Binding-site contacts:
Ligand atom C2 contacts residue GLN64 of chain 2.A at 4.0 Å.
Ligand atom O6 contacts residue HIS81 of chain 2.A at 3.2 Å.
Ligand atom C6 contacts residue HIS81 of chain 2.A at 4.4 Å.
Ligand atom C1 contacts residue ASP66 of chain 2.A at 4.4 Å.
Ligand atom O6 contacts residue ALA78 of chain 2.A at 4.2 Å.
Ligand atom C2 contacts residue ASN68 of chain 2.A at 4.1 Å.
Ligand atom O2 contacts residue GLN64 of chain 2.A at 3.2 Å (h-bond).
Ligand atom C4 contacts residue ASN68 of chain 2.A at 4.4 Å.
Ligand atom O1 contacts residue ASP66 of chain 2.A at 4.2 Å.
Ligand atom C4 contacts residue VAL70 of chain 2.A at 4.3 Å (hydrophobic).
Ligand atom O4 contacts residue TYR72 of chain 2.A at 2.6 Å (h-bond).
Ligand atom O2 contacts residue ASN85 of chain 2.A at 3.4 Å (h-bond).
Ligand atom C3 contacts residue TYR72 of chain 2.A at 3.8 Å (hydrophobic).
Ligand atom C3 contacts residue GLN64 of chain 2.A at 3.9 Å.
Ligand atom C1 contacts residue ASN68 of chain 2.A at 4.0 Å.
Ligand atom O1 contacts residue ASN85 of chain 2.A at 3.0 Å (h-bond).
Ligand atom C2 contacts residue ASN85 of chain 2.A at 4.1 Å.
Ligand atom O6 contacts residue ASN68 of chain 2.A at 4.2 Å.
Ligand atom O2 contacts residue ASP66 of chain 2.A at 2.6 Å (salt-bridge).
Ligand atom C4 contacts residue TYR72 of chain 2.A at 3.3 Å (hydrophobic).
Ligand atom C6 contacts residue ASN68 of chain 2.A at 4.5 Å.
Ligand atom C4 contacts residue GLN64 of chain 2.A at 4.3 Å.
Ligand atom O4 contacts residue VAL70 of chain 2.A at 4.3 Å.
Ligand atom O1 contacts residue ASN68 of chain 2.A at 3.9 Å.
Ligand atom C1 contacts residue ASN85 of chain 2.A at 4.2 Å.
Ligand atom O2 contacts residue VAL70 of chain 2.A at 4.4 Å.
Ligand atom O3 contacts residue GLN64 of chain 2.A at 2.9 Å (h-bond).
Ligand atom C5 contacts residue ASN68 of chain 2.A at 4.2 Å.
Ligand atom O3 contacts residue ASP66 of chain 2.A at 3.9 Å.
Ligand atom C6 contacts residue ALA78 of chain 2.A at 3.5 Å (hydrophobic).
Ligand atom O3 contacts residue TYR72 of chain 2.A at 3.2 Å (h-bond).
Ligand atom C6 contacts residue VAL70 of chain 2.A at 4.3 Å (hydrophobic).
Ligand atom O2 contacts residue ASN68 of chain 2.A at 3.1 Å (h-bond).
Ligand atom O5 contacts residue ASN68 of chain 2.A at 3.4 Å (h-bond).
Ligand atom O4 contacts residue ALA78 of chain 2.A at 4.2 Å.
Ligand atom C2 contacts residue ASP66 of chain 2.A at 3.2 Å.
Ligand atom C3 contacts residue ASP66 of chain 2.A at 4.2 Å.

Sequence of chain 2.A:
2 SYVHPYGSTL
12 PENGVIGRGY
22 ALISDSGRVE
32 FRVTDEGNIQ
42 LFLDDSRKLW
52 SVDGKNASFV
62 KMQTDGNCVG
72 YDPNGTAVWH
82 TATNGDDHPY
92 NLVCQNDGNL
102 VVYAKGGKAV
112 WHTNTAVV

A protein and the small-molecule ligand that binds it are described below.
Small molecule (SMILES): OC[C@H]1O[C@@H](O)[C@@H](O)[C@@H](O)[C@@H]1O